Binding-site contacts:
Ligand atom C12 contacts residue GLN50 of chain 1.B at 3.6 Å.
Ligand atom O21 contacts residue TYR54 of chain 1.B at 3.5 Å.
Ligand atom O19 contacts residue HIS126 of chain 1.A at 2.9 Å (h-bond).
Ligand atom O23 contacts residue GLN123 of chain 1.A at 3.7 Å.
Ligand atom C4 contacts residue THR80 of chain 1.B at 3.9 Å.
Ligand atom C2 contacts residue MET133 of chain 1.A at 4.0 Å (hydrophobic).
Ligand atom C15 contacts residue ALA124 of chain 1.A at 4.0 Å (hydrophobic).
Ligand atom O20 contacts residue ALA124 of chain 1.A at 3.6 Å.
Ligand atom C18 contacts residue GLN123 of chain 1.A at 3.2 Å.
Ligand atom C15 contacts residue THR129 of chain 1.A at 3.4 Å.
Ligand atom C11 contacts residue GLN50 of chain 1.B at 3.5 Å.
Ligand atom C11 contacts residue THR129 of chain 1.A at 4.0 Å.
Ligand atom C16 contacts residue MET133 of chain 1.A at 4.0 Å (hydrophobic).
Ligand atom C9 contacts residue GLN50 of chain 1.B at 3.9 Å.
Ligand atom C16 contacts residue GLN123 of chain 1.A at 4.0 Å.
Ligand atom C4 contacts residue GLN50 of chain 1.B at 3.7 Å.
Ligand atom C17 contacts residue THR129 of chain 1.A at 3.6 Å.
Ligand atom O19 contacts residue GLU125 of chain 1.A at 3.3 Å (salt-bridge).
Ligand atom C9 contacts residue THR129 of chain 1.A at 3.4 Å.
Ligand atom C15 contacts residue HIS126 of chain 1.A at 3.9 Å.
Ligand atom C3 contacts residue THR129 of chain 1.A at 3.6 Å.
Ligand atom C1 contacts residue LEU57 of chain 1.B at 3.7 Å (hydrophobic).
Ligand atom C10 contacts residue MET133 of chain 1.A at 3.6 Å (hydrophobic).
Ligand atom O21 contacts residue GLN50 of chain 1.B at 3.4 Å.
Ligand atom C5 contacts residue ALA84 of chain 1.B at 3.8 Å (hydrophobic).
Ligand atom O20 contacts residue GLU125 of chain 1.A at 2.9 Å (salt-bridge).
Ligand atom C12 contacts residue THR129 of chain 1.A at 3.2 Å.
Ligand atom O22 contacts residue GLN50 of chain 1.B at 4.0 Å.
Ligand atom O19 contacts residue ALA124 of chain 1.A at 3.6 Å.
Ligand atom C5 contacts residue MET133 of chain 1.A at 3.6 Å (hydrophobic).
Ligand atom C2 contacts residue ALA84 of chain 1.B at 3.5 Å (hydrophobic).
Ligand atom C15 contacts residue GLU125 of chain 1.A at 3.5 Å.
Ligand atom C5 contacts residue TRP87 of chain 1.B at 3.6 Å (hydrophobic).
Ligand atom O22 contacts residue HIS126 of chain 1.A at 3.2 Å (h-bond).
Ligand atom C2 contacts residue LEU57 of chain 1.B at 4.0 Å (hydrophobic).
Ligand atom O22 contacts residue THR129 of chain 1.A at 3.0 Å (h-bond).
Ligand atom C6 contacts residue GLN50 of chain 1.B at 3.3 Å.
Ligand atom O19 contacts residue THR129 of chain 1.A at 2.8 Å (h-bond).
Ligand atom C1 contacts residue ALA84 of chain 1.B at 3.8 Å (hydrophobic).
Ligand atom C17 contacts residue LYS128 of chain 1.A at 3.7 Å.

Sequence of chain 1.A:
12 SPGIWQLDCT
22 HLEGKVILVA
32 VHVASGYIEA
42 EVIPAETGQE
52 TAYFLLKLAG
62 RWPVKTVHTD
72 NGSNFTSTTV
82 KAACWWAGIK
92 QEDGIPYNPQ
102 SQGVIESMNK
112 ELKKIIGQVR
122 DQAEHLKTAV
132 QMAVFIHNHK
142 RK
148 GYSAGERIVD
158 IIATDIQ

Sequence of chain 1.B:
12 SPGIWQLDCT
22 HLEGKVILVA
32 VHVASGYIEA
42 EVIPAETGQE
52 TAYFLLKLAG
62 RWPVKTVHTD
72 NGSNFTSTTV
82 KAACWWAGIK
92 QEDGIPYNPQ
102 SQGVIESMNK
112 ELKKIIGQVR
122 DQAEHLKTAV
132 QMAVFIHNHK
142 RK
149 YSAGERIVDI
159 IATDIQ

This small molecule binds to this protein.
Small molecule (SMILES): O=C(O)c1c(C=C2c3ccccc3CC2O)ccc2c1OCO2